The protein below binds the small molecule below.
Small molecule (SMILES): OC[C@@H]1O[C@@](O)(CO)[C@H](O)[C@H]1O

Sequence of chain 1.A:
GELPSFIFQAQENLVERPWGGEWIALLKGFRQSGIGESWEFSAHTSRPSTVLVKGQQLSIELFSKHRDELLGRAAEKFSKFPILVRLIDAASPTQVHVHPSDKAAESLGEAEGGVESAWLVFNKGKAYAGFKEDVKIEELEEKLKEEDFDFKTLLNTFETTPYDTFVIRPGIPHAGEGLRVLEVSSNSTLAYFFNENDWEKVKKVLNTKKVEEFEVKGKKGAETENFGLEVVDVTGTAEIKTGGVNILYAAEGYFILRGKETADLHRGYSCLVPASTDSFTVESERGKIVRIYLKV

Binding-site contacts:
Ligand atom O3 contacts residue GLN97 of chain 1.A at 3.2 Å (h-bond).
Ligand atom C3 contacts residue THR96 of chain 1.A at 4.3 Å.
Ligand atom C2 contacts residue ASP150 of chain 1.A at 4.4 Å.
Ligand atom C3 contacts residue ASP150 of chain 1.A at 4.1 Å.
Ligand atom O2 contacts residue LYS154 of chain 1.A at 3.0 Å (salt-bridge).
Ligand atom O2 contacts residue GLN97 of chain 1.A at 4.2 Å.
Ligand atom C2 contacts residue GLN97 of chain 1.A at 4.3 Å.
Ligand atom C3 contacts residue GLN97 of chain 1.A at 4.1 Å.
Ligand atom O1 contacts residue ASP152 of chain 1.A at 3.6 Å.
Ligand atom O5 contacts residue ASP150 of chain 1.A at 4.1 Å.
Ligand atom O1 contacts residue PHE151 of chain 1.A at 4.1 Å.
Ligand atom C6 contacts residue PRO95 of chain 1.A at 3.6 Å (hydrophobic).
Ligand atom O1 contacts residue LYS154 of chain 1.A at 3.8 Å.
Ligand atom C6 contacts residue ASP150 of chain 1.A at 4.1 Å.
Ligand atom O3 contacts residue PRO95 of chain 1.A at 3.4 Å (h-bond).
Ligand atom O1 contacts residue GLN97 of chain 1.A at 2.7 Å (h-bond).
Ligand atom C1 contacts residue PHE153 of chain 1.A at 4.0 Å (hydrophobic).
Ligand atom C1 contacts residue ASP152 of chain 1.A at 3.8 Å.
Ligand atom C4 contacts residue ASP150 of chain 1.A at 3.6 Å.
Ligand atom O1 contacts residue VAL98 of chain 1.A at 4.1 Å.
Ligand atom O2 contacts residue PRO95 of chain 1.A at 4.0 Å.
Ligand atom C2 contacts residue LYS154 of chain 1.A at 3.9 Å.
Ligand atom O6 contacts residue PRO95 of chain 1.A at 4.2 Å.
Ligand atom O6 contacts residue ASP150 of chain 1.A at 4.1 Å.
Ligand atom O2 contacts residue ASP152 of chain 1.A at 4.1 Å.
Ligand atom O2 contacts residue THR96 of chain 1.A at 3.1 Å (h-bond).
Ligand atom C1 contacts residue GLN97 of chain 1.A at 3.4 Å.
Ligand atom C1 contacts residue ASP150 of chain 1.A at 4.0 Å.
Ligand atom O5 contacts residue LYS154 of chain 1.A at 3.7 Å.
Ligand atom O5 contacts residue ASP152 of chain 1.A at 3.9 Å.
Ligand atom O1 contacts residue PHE153 of chain 1.A at 3.3 Å (h-bond).
Ligand atom C2 contacts residue THR96 of chain 1.A at 4.2 Å.
Ligand atom C1 contacts residue PHE151 of chain 1.A at 3.8 Å (hydrophobic).
Ligand atom C2 contacts residue ASP152 of chain 1.A at 4.2 Å.
Ligand atom O3 contacts residue THR96 of chain 1.A at 3.3 Å (h-bond).
Ligand atom O4 contacts residue ASP150 of chain 1.A at 2.7 Å (salt-bridge).
Ligand atom C5 contacts residue ASP150 of chain 1.A at 3.3 Å.